Sequence of chain 1.C:
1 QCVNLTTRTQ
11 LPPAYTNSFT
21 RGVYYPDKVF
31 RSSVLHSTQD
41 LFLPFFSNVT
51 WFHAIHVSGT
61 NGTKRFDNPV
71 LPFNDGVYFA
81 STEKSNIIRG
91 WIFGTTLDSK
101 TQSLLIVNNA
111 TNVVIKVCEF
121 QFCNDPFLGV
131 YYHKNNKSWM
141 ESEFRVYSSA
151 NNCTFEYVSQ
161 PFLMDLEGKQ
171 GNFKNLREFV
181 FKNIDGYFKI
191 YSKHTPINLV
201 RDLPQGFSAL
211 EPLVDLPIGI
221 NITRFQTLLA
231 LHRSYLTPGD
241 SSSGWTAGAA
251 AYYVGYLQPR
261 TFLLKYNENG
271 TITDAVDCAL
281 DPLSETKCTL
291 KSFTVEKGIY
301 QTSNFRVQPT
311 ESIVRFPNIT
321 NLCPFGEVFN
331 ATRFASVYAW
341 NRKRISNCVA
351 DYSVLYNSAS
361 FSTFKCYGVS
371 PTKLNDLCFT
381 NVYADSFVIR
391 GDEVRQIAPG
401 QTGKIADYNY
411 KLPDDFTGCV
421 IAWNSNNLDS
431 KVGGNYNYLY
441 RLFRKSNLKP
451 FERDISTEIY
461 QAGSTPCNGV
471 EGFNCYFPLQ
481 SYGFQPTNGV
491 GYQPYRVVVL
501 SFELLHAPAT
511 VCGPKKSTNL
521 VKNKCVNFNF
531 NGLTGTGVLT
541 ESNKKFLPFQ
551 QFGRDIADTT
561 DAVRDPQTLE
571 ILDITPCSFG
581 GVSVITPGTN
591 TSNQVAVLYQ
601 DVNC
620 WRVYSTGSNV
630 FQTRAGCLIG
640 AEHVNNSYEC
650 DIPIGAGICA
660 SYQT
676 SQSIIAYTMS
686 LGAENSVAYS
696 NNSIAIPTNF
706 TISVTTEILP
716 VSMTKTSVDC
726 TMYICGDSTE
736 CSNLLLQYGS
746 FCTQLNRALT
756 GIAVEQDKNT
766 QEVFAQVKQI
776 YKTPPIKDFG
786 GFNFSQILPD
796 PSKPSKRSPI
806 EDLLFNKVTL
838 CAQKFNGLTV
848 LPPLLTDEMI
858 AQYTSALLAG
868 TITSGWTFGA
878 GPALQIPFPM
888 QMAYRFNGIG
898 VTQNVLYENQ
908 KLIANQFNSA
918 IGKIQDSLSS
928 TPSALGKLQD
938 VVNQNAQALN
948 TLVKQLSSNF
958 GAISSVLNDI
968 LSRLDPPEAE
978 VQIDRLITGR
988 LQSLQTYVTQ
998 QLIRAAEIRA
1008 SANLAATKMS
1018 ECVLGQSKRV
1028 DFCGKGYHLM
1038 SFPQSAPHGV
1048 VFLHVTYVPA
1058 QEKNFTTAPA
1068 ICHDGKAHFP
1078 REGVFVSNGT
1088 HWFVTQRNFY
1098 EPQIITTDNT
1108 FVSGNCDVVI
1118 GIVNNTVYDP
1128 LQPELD

Binding-site contacts:
Ligand atom C2 contacts residue ASN318 of chain 1.C at 2.5 Å.
Ligand atom C3 contacts residue ASN318 of chain 1.C at 3.8 Å.
Ligand atom O5 contacts residue ASN318 of chain 1.C at 2.4 Å (h-bond).
Ligand atom C4 contacts residue ASN318 of chain 1.C at 4.2 Å.
Ligand atom C7 contacts residue ASN318 of chain 1.C at 3.9 Å.
Ligand atom C1 contacts residue ASN318 of chain 1.C at 1.4 Å.
Ligand atom N2 contacts residue ASN318 of chain 1.C at 2.9 Å (h-bond).
Ligand atom C5 contacts residue ASN318 of chain 1.C at 3.7 Å.
Ligand atom O7 contacts residue ASN318 of chain 1.C at 4.5 Å.

The small molecule below binds the protein below.
Small molecule (SMILES): CC(=O)N[C@@H]1[C@@H](O)[C@H](O)[C@@H](CO)O[C@H]1O